A small-molecule ligand and the protein it binds are described below.
Small molecule (SMILES): Cc1ccc(Oc2cccc(NC(=O)c3cc([N+](=O)[O-])ccc3C(=O)O)c2)cc1C

Sequence of chain 1.A:
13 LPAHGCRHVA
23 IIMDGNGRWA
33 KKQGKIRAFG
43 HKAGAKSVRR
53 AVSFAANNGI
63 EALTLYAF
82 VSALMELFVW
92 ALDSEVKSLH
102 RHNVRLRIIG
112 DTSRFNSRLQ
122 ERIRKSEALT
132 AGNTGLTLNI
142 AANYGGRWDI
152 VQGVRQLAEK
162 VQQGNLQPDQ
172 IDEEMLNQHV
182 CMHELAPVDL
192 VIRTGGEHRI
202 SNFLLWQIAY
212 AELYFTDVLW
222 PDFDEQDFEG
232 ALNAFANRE

Binding-site contacts:
Ligand atom N2 contacts residue LYS48 of chain 1.A at 3.8 Å.
Ligand atom O3 contacts residue ARG51 of chain 1.A at 3.4 Å (salt-bridge).
Ligand atom C15 contacts residue ALA92 of chain 1.A at 3.5 Å (hydrophobic).
Ligand atom C18 contacts residue GLU96 of chain 1.A at 3.8 Å.
Ligand atom C13 contacts residue GLU96 of chain 1.A at 3.7 Å.
Ligand atom O4 contacts residue LYS48 of chain 1.A at 1.8 Å (salt-bridge).
Ligand atom C11 contacts residue LEU85 of chain 1.A at 3.7 Å (hydrophobic).
Ligand atom O3 contacts residue LYS48 of chain 1.A at 2.2 Å (salt-bridge).
Ligand atom N2 contacts residue LEU88 of chain 1.A at 3.8 Å.
Ligand atom C11 contacts residue ALA47 of chain 1.A at 3.8 Å (hydrophobic).
Ligand atom C21 contacts residue VAL50 of chain 1.A at 3.3 Å (hydrophobic).
Ligand atom C10 contacts residue ALA47 of chain 1.A at 3.4 Å (hydrophobic).
Ligand atom C7 contacts residue LYS48 of chain 1.A at 2.0 Å.
Ligand atom C6 contacts residue TRP91 of chain 1.A at 3.8 Å (hydrophobic).
Ligand atom O4 contacts residue ARG51 of chain 1.A at 2.4 Å (salt-bridge).
Ligand atom C12 contacts residue 2BJ1 of chain 1.D at 3.8 Å.
Ligand atom C21 contacts residue ARG51 of chain 1.A at 3.7 Å.
Ligand atom O5 contacts residue LYS44 of chain 1.A at 3.2 Å.
Ligand atom C10 contacts residue LEU88 of chain 1.A at 3.8 Å (hydrophobic).
Ligand atom C6 contacts residue LYS44 of chain 1.A at 3.4 Å.
Ligand atom N1 contacts residue LYS44 of chain 1.A at 3.4 Å.
Ligand atom C16 contacts residue GLU96 of chain 1.A at 3.7 Å.
Ligand atom C1 contacts residue LYS44 of chain 1.A at 3.6 Å.
Ligand atom C9 contacts residue ALA47 of chain 1.A at 3.5 Å (hydrophobic).
Ligand atom O4 contacts residue ALA47 of chain 1.A at 3.7 Å.
Ligand atom C10 contacts residue HIS43 of chain 1.A at 3.7 Å.
Ligand atom C7 contacts residue ARG51 of chain 1.A at 3.2 Å.
Ligand atom C2 contacts residue LYS48 of chain 1.A at 3.0 Å.
Ligand atom C8 contacts residue LYS48 of chain 1.A at 3.5 Å.
Ligand atom C21 contacts residue GLU96 of chain 1.A at 3.8 Å.
Ligand atom C16 contacts residue 2BJ1 of chain 1.D at 3.5 Å.
Ligand atom C1 contacts residue LYS48 of chain 1.A at 3.6 Å.
Ligand atom C5 contacts residue LYS44 of chain 1.A at 3.5 Å.
Ligand atom C17 contacts residue GLU96 of chain 1.A at 3.7 Å.
Ligand atom O1 contacts residue LYS44 of chain 1.A at 3.4 Å (salt-bridge).
Ligand atom C8 contacts residue LEU88 of chain 1.A at 3.7 Å (hydrophobic).
Ligand atom O5 contacts residue LEU88 of chain 1.A at 3.6 Å.
Ligand atom O6 contacts residue ALA92 of chain 1.A at 3.7 Å.
Ligand atom C21 contacts residue ALA47 of chain 1.A at 3.7 Å (hydrophobic).
Ligand atom C22 contacts residue GLU96 of chain 1.A at 3.8 Å.